Sequence of chain 1.B:
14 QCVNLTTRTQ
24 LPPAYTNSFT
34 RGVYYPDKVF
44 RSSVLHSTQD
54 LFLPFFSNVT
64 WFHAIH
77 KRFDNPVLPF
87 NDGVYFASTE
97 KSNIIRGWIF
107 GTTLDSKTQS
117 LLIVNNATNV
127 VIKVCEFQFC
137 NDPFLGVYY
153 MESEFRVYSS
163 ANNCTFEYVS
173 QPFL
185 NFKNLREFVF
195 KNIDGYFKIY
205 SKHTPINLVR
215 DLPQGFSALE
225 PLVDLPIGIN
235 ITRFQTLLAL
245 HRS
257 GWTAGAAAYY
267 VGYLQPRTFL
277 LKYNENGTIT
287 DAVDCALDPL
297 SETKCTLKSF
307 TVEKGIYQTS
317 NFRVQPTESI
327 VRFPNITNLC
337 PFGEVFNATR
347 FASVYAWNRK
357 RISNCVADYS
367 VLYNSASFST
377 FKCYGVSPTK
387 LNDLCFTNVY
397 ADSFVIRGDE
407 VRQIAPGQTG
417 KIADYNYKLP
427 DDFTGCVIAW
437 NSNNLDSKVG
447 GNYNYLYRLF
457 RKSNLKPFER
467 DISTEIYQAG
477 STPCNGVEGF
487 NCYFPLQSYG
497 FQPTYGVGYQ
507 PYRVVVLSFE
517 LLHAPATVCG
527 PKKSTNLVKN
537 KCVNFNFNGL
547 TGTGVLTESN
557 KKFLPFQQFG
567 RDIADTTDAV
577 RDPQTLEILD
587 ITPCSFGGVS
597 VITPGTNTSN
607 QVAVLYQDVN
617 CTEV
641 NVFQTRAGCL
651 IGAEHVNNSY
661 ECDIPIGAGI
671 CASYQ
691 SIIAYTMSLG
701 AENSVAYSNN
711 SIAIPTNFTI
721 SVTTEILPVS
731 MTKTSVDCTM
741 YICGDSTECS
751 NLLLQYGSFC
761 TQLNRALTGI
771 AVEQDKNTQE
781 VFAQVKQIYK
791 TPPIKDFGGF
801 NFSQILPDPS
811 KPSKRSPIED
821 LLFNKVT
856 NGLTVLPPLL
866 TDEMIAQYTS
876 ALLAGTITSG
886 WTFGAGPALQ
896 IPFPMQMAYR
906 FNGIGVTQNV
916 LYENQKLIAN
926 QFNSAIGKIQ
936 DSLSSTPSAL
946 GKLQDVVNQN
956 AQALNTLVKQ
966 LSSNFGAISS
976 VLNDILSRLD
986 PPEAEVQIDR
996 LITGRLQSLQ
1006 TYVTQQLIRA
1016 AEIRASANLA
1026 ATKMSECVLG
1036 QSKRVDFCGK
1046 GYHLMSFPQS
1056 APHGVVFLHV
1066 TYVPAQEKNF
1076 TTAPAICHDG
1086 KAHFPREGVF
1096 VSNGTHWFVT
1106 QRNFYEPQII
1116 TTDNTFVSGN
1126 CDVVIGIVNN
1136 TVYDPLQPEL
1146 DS

A protein and the small-molecule ligand that binds it are described below.
Small molecule (SMILES): CC(=O)N[C@@H]1[C@@H](O)[C@H](O)[C@@H](CO)O[C@H]1O

Binding-site contacts:
Ligand atom C8 contacts residue ASN165 of chain 1.B at 4.4 Å.
Ligand atom O6 contacts residue ASN165 of chain 1.B at 4.1 Å.
Ligand atom O5 contacts residue ASN164 of chain 1.B at 4.0 Å.
Ligand atom C6 contacts residue ASN164 of chain 1.B at 3.9 Å.
Ligand atom N2 contacts residue ASN165 of chain 1.B at 2.9 Å (h-bond).
Ligand atom C3 contacts residue ASN165 of chain 1.B at 3.8 Å.
Ligand atom C5 contacts residue ASN165 of chain 1.B at 3.7 Å.
Ligand atom C1 contacts residue ASN165 of chain 1.B at 1.4 Å.
Ligand atom C1 contacts residue GLU132 of chain 1.B at 3.3 Å.
Ligand atom C7 contacts residue ASN165 of chain 1.B at 3.2 Å.
Ligand atom O5 contacts residue ASN165 of chain 1.B at 2.4 Å (h-bond).
Ligand atom O7 contacts residue ASN165 of chain 1.B at 3.2 Å.
Ligand atom C2 contacts residue ASN165 of chain 1.B at 2.5 Å.
Ligand atom C4 contacts residue ASN165 of chain 1.B at 4.3 Å.
Ligand atom O5 contacts residue GLU132 of chain 1.B at 3.9 Å.
Ligand atom O6 contacts residue ASN164 of chain 1.B at 3.4 Å (h-bond).